A small-molecule ligand and the protein it binds are described below.
Small molecule (SMILES): CC(=O)N[C@H]1[C@H](O[C@H]2[C@H](O)[C@@H](NC(C)=O)CO[C@@H]2CO)O[C@H](CO)[C@@H](O[C@@H]2O[C@H](CO[C@H]3O[C@H](CO)[C@@H](O)[C@H](O)[C@@H]3O)[C@@H](O)[C@H](O[C@H]3O[C@H](CO)[C@@H](O)[C@H](O)[C@@H]3O[C@H]3O[C@H](CO)[C@@H](O)[C@H](O)[C@@H]3O[C@H]3O[C@H](CO)[C@@H](O)[C@H](O)[C@@H]3O)[C@@H]2O)[C@@H]1O

Sequence of chain 3.A:
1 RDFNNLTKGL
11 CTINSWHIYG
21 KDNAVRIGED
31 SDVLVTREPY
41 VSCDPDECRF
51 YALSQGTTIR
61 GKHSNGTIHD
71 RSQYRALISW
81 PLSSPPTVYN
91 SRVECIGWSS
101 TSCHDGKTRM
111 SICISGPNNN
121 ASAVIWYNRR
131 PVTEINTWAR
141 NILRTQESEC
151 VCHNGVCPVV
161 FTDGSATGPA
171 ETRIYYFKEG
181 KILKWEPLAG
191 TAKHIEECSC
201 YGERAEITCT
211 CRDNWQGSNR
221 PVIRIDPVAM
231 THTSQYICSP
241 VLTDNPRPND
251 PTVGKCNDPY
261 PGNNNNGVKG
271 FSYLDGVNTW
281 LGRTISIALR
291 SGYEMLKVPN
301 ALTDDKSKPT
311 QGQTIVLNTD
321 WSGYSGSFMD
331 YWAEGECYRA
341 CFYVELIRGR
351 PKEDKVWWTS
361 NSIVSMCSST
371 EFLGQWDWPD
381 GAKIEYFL

Binding-site contacts:
Ligand atom C1 contacts residue ASN119 of chain 3.A at 1.8 Å.
Ligand atom C6 contacts residue PRO309 of chain 1.A at 3.6 Å (hydrophobic).
Ligand atom O4 contacts residue PRO309 of chain 1.A at 3.6 Å.
Ligand atom O4 contacts residue GLU294 of chain 1.A at 3.0 Å (salt-bridge).
Ligand atom C2 contacts residue ASN119 of chain 3.A at 3.0 Å.
Ligand atom C5 contacts residue THR310 of chain 1.A at 3.6 Å.
Ligand atom O3 contacts residue ASP250 of chain 1.A at 3.2 Å (salt-bridge).
Ligand atom O5 contacts residue ASN120 of chain 3.A at 2.3 Å (h-bond).
Ligand atom C4 contacts residue GLU294 of chain 1.A at 3.7 Å.
Ligand atom O3 contacts residue ARG283 of chain 1.A at 3.1 Å (salt-bridge).
Ligand atom C1 contacts residue ASN120 of chain 3.A at 3.0 Å.
Ligand atom C5 contacts residue ASN120 of chain 3.A at 2.8 Å.
Ligand atom O4 contacts residue GLY312 of chain 1.A at 3.5 Å (h-bond).
Ligand atom C6 contacts residue GLN375 of chain 1.A at 3.6 Å.
Ligand atom O7 contacts residue ARG140 of chain 3.A at 3.5 Å (salt-bridge).
Ligand atom O6 contacts residue ASP250 of chain 1.A at 2.8 Å (salt-bridge).
Ligand atom C2 contacts residue ASN249 of chain 1.A at 3.6 Å.
Ligand atom C3 contacts residue GLU294 of chain 1.A at 3.3 Å.
Ligand atom O4 contacts residue ASP250 of chain 1.A at 3.6 Å.
Ligand atom O2 contacts residue ASN249 of chain 1.A at 2.8 Å (h-bond).
Ligand atom N2 contacts residue ASN119 of chain 3.A at 3.0 Å (h-bond).
Ligand atom C3 contacts residue ASN249 of chain 1.A at 3.7 Å.
Ligand atom O3 contacts residue GLU294 of chain 1.A at 3.0 Å (salt-bridge).
Ligand atom O6 contacts residue THR310 of chain 1.A at 3.5 Å (h-bond).
Ligand atom O4 contacts residue ARG247 of chain 1.A at 3.2 Å (salt-bridge).
Ligand atom C3 contacts residue GLY312 of chain 1.A at 3.3 Å.
Ligand atom C7 contacts residue ASN119 of chain 3.A at 3.2 Å.
Ligand atom O4 contacts residue THR310 of chain 1.A at 3.7 Å.
Ligand atom C6 contacts residue ASN120 of chain 3.A at 3.0 Å.
Ligand atom C6 contacts residue GLY374 of chain 1.A at 3.4 Å.
Ligand atom O3 contacts residue GLY312 of chain 1.A at 3.4 Å (h-bond).
Ligand atom O6 contacts residue LYS308 of chain 1.A at 3.3 Å (salt-bridge).
Ligand atom O5 contacts residue ASN119 of chain 3.A at 3.1 Å (h-bond).
Ligand atom O3 contacts residue ASN249 of chain 1.A at 2.6 Å (h-bond).
Ligand atom O7 contacts residue ASN119 of chain 3.A at 3.4 Å (h-bond).
Ligand atom C6 contacts residue ILE285 of chain 1.A at 3.4 Å (hydrophobic).
Ligand atom C6 contacts residue THR310 of chain 1.A at 3.4 Å.
Ligand atom O6 contacts residue ILE285 of chain 1.A at 3.2 Å (h-bond).
Ligand atom O2 contacts residue GLY312 of chain 1.A at 3.3 Å.
Ligand atom O4 contacts residue ILE287 of chain 1.A at 3.6 Å.

Sequence of chain 1.A:
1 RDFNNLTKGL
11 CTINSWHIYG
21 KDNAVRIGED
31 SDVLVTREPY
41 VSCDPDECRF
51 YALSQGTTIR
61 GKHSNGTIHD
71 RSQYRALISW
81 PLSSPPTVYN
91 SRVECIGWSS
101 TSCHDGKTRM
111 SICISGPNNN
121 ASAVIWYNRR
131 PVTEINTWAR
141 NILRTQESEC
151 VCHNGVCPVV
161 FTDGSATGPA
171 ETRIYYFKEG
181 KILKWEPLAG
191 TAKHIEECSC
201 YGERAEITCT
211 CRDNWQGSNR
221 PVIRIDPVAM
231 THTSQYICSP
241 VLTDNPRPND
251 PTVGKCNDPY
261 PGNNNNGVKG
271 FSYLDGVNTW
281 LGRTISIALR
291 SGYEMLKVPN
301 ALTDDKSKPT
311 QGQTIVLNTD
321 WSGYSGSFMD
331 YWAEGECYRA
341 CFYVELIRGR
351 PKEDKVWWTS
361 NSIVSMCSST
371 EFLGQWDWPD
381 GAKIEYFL